Sequence of chain 1.A:
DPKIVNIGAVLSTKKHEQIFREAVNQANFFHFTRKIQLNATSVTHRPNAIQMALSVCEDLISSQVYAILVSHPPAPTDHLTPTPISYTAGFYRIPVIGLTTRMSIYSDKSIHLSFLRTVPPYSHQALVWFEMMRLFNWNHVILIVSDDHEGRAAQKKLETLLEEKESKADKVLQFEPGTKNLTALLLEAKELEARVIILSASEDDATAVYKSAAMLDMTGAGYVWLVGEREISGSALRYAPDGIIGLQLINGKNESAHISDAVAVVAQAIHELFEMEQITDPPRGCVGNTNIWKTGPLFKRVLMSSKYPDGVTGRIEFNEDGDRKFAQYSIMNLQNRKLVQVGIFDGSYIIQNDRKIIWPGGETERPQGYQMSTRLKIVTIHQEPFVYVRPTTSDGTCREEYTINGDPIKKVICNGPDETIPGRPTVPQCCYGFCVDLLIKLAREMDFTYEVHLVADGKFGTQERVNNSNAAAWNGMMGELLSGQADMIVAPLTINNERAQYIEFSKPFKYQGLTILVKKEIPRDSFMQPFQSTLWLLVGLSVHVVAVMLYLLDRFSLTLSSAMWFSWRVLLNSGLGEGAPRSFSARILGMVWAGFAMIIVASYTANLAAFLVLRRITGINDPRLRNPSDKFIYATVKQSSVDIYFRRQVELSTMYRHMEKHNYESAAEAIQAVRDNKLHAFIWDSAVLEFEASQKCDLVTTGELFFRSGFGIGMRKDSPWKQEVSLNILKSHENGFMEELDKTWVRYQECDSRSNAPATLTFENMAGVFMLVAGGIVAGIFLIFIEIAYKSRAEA

Binding-site contacts:
Ligand atom N contacts residue ASP701 of chain 1.A at 3.4 Å (salt-bridge).
Ligand atom O contacts residue SER657 of chain 1.A at 2.3 Å (h-bond).
Ligand atom N contacts residue LEU494 of chain 1.A at 4.1 Å.
Ligand atom CG contacts residue TRP700 of chain 1.A at 3.8 Å (hydrophobic).
Ligand atom C contacts residue PHE461 of chain 1.A at 3.8 Å (hydrophobic).
Ligand atom OXT contacts residue SER657 of chain 1.A at 3.8 Å.
Ligand atom OXT contacts residue THR495 of chain 1.A at 3.0 Å (h-bond).
Ligand atom N contacts residue THR495 of chain 1.A at 2.5 Å (h-bond).
Ligand atom N contacts residue SER657 of chain 1.A at 4.4 Å.
Ligand atom O contacts residue ARG500 of chain 1.A at 3.0 Å (salt-bridge).
Ligand atom CB contacts residue PHE461 of chain 1.A at 4.3 Å (hydrophobic).
Ligand atom CB contacts residue ASP701 of chain 1.A at 3.8 Å.
Ligand atom CA contacts residue SER657 of chain 1.A at 3.7 Å.
Ligand atom C contacts residue ARG500 of chain 1.A at 3.5 Å.
Ligand atom CB contacts residue THR495 of chain 1.A at 4.3 Å.
Ligand atom N contacts residue PRO493 of chain 1.A at 4.1 Å.
Ligand atom OXT contacts residue PRO493 of chain 1.A at 4.1 Å.
Ligand atom CB contacts residue TRP700 of chain 1.A at 4.0 Å (hydrophobic).
Ligand atom CA contacts residue PHE461 of chain 1.A at 4.0 Å (hydrophobic).
Ligand atom CA contacts residue ASP701 of chain 1.A at 4.2 Å.
Ligand atom OXT contacts residue PHE461 of chain 1.A at 4.4 Å.
Ligand atom CG contacts residue PRO493 of chain 1.A at 4.5 Å (hydrophobic).
Ligand atom O contacts residue PHE461 of chain 1.A at 3.4 Å.
Ligand atom CB contacts residue SER657 of chain 1.A at 3.5 Å.
Ligand atom OXT contacts residue ARG500 of chain 1.A at 3.2 Å (salt-bridge).
Ligand atom CG contacts residue PHE461 of chain 1.A at 3.4 Å (hydrophobic).
Ligand atom CG contacts residue ASP701 of chain 1.A at 3.6 Å.
Ligand atom OXT contacts residue LEU494 of chain 1.A at 3.0 Å.
Ligand atom CA contacts residue THR495 of chain 1.A at 3.9 Å.
Ligand atom C contacts residue THR495 of chain 1.A at 3.9 Å.
Ligand atom C contacts residue LEU494 of chain 1.A at 3.9 Å (hydrophobic).
Ligand atom CG contacts residue SER656 of chain 1.A at 4.5 Å.
Ligand atom O contacts residue LEU494 of chain 1.A at 4.2 Å.
Ligand atom C contacts residue SER657 of chain 1.A at 3.0 Å.
Ligand atom CB contacts residue SER656 of chain 1.A at 3.8 Å.

A small-molecule ligand and the protein it binds are described below.
Small molecule (SMILES): NC1(C(=O)O)CC1